A protein and the small-molecule ligand that binds it are described below.
Small molecule (SMILES): CC(=CC(=O)O)C=C(C)C[C@H](C)CCCC[C@@H](O)[C@H](C=O)CO

Sequence of chain 1.A:
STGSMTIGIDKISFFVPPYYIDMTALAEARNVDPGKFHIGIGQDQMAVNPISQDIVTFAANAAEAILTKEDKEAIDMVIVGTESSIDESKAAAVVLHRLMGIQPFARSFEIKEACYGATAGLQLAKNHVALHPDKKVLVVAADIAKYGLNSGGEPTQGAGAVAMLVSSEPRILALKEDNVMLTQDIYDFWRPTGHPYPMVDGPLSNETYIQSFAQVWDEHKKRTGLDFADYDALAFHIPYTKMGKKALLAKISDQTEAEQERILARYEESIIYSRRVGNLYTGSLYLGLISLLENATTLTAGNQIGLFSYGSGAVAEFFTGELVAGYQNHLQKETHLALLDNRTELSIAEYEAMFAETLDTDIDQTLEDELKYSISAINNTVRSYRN

Binding-site contacts:
Ligand atom C20 contacts residue PRO240 of chain 1.B at 3.7 Å (hydrophobic).
Ligand atom C11 contacts residue PHE190 of chain 1.B at 3.7 Å (hydrophobic).
Ligand atom O1 contacts residue ILE42 of chain 1.B at 3.8 Å.
Ligand atom O5 contacts residue GLU84 of chain 1.B at 2.7 Å (salt-bridge).
Ligand atom O6 contacts residue HIS238 of chain 1.B at 2.7 Å (h-bond).
Ligand atom C8 contacts residue HIS238 of chain 1.B at 3.6 Å.
Ligand atom C10 contacts residue PHE190 of chain 1.B at 3.7 Å (hydrophobic).
Ligand atom C10 contacts residue TYR148 of chain 1.B at 2.6 Å (hydrophobic).
Ligand atom C7 contacts residue GLY154 of chain 1.B at 3.3 Å.
Ligand atom C4 contacts residue PHE190 of chain 1.B at 3.5 Å (hydrophobic).
Ligand atom O2 contacts residue ALA115 of chain 1.B at 3.7 Å.
Ligand atom C9 contacts residue GLY153 of chain 1.B at 3.2 Å.
Ligand atom C4 contacts residue TYR282 of chain 1.B at 3.8 Å (hydrophobic).
Ligand atom C1 contacts residue CYS116 of chain 1.B at 2.7 Å (hydrophobic).
Ligand atom O5 contacts residue CYS116 of chain 1.B at 3.5 Å (h-bond).
Ligand atom O5 contacts residue ALA115 of chain 1.B at 3.4 Å.
Ligand atom C11 contacts residue TYR148 of chain 1.B at 3.0 Å (hydrophobic).
Ligand atom O2 contacts residue HIS238 of chain 1.B at 3.9 Å.
Ligand atom C14 contacts residue GLY154 of chain 1.B at 4.0 Å.
Ligand atom C13 contacts residue ASN207 of chain 1.B at 3.2 Å.
Ligand atom C1 contacts residue SER313 of chain 1.B at 3.5 Å.
Ligand atom O5 contacts residue SER90 of chain 1.A at 3.8 Å.
Ligand atom C4 contacts residue GLU84 of chain 1.B at 3.3 Å.
Ligand atom C8 contacts residue CYS116 of chain 1.B at 1.7 Å (hydrophobic).
Ligand atom O2 contacts residue SER313 of chain 1.B at 3.1 Å (h-bond).
Ligand atom C20 contacts residue TYR148 of chain 1.B at 3.9 Å (hydrophobic).
Ligand atom O4 contacts residue GLY153 of chain 1.B at 3.8 Å.
Ligand atom C21 contacts residue ILE42 of chain 1.B at 3.8 Å (hydrophobic).
Ligand atom O6 contacts residue CYS116 of chain 1.B at 3.5 Å (h-bond).
Ligand atom O2 contacts residue GLY312 of chain 1.B at 3.3 Å.
Ligand atom O5 contacts residue PHE190 of chain 1.B at 3.1 Å.
Ligand atom C2 contacts residue CYS116 of chain 1.B at 3.4 Å (hydrophobic).
Ligand atom C21 contacts residue GLY153 of chain 1.B at 3.0 Å.
Ligand atom C3 contacts residue GLY153 of chain 1.B at 4.0 Å.
Ligand atom O2 contacts residue CYS116 of chain 1.B at 2.5 Å (h-bond).
Ligand atom C6 contacts residue GLY153 of chain 1.B at 3.5 Å.
Ligand atom C4 contacts residue CYS116 of chain 1.B at 3.0 Å (hydrophobic).
Ligand atom O2 contacts residue TYR311 of chain 1.B at 3.4 Å (h-bond).
Ligand atom C21 contacts residue THR157 of chain 1.B at 3.9 Å.
Ligand atom C2 contacts residue HIS238 of chain 1.B at 3.8 Å.

Sequence of chain 1.B:
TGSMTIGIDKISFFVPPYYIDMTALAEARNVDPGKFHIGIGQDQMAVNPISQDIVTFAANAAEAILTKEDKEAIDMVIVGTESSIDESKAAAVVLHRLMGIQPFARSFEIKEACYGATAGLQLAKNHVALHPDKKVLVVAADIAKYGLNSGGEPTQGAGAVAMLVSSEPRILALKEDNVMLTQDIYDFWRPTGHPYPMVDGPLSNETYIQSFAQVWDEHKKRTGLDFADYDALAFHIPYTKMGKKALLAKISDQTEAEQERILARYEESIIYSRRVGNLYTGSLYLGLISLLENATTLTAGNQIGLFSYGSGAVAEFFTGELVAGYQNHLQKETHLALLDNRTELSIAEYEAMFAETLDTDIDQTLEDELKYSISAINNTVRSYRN